Sequence of chain 2.A:
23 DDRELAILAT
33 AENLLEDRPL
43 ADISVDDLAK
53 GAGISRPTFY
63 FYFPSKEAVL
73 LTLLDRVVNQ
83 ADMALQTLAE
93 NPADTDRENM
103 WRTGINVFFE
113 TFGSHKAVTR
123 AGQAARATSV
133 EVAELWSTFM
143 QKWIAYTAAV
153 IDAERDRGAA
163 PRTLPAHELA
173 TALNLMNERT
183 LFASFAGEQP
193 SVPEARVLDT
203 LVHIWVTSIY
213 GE

A small-molecule ligand and the protein it binds are described below.
Small molecule (SMILES): C[C@@H]1C[C@H]1c1ccc(CCC(=O)N2CCC(C(N)=O)CC2)o1

Binding-site contacts:
Ligand atom OAU contacts residue GLY106 of chain 2.A at 3.7 Å.
Ligand atom NAN contacts residue TRP207 of chain 2.A at 3.9 Å.
Ligand atom OAM contacts residue TRP145 of chain 2.A at 3.6 Å.
Ligand atom CAP contacts residue ILE107 of chain 2.A at 3.5 Å (hydrophobic).
Ligand atom CAK contacts residue ASN179 of chain 2.A at 3.4 Å.
Ligand atom CAJ contacts residue ASN179 of chain 2.A at 3.2 Å.
Ligand atom CAF contacts residue MET142 of chain 2.A at 3.6 Å (hydrophobic).
Ligand atom CAR contacts residue TYR148 of chain 2.A at 3.8 Å (hydrophobic).
Ligand atom NAN contacts residue PHE110 of chain 2.A at 3.8 Å.
Ligand atom OAI contacts residue LEU183 of chain 2.A at 3.8 Å.
Ligand atom CAA contacts residue PHE114 of chain 2.A at 3.5 Å (hydrophobic).
Ligand atom CAT contacts residue TYR148 of chain 2.A at 3.8 Å (hydrophobic).
Ligand atom CAL contacts residue ASN176 of chain 2.A at 3.3 Å.
Ligand atom CAP contacts residue GLY106 of chain 2.A at 3.3 Å.
Ligand atom OAM contacts residue PHE110 of chain 2.A at 3.1 Å.
Ligand atom CAC contacts residue TRP138 of chain 2.A at 3.4 Å (hydrophobic).
Ligand atom OAM contacts residue ASN176 of chain 2.A at 2.9 Å (h-bond).
Ligand atom CAF contacts residue TRP145 of chain 2.A at 3.9 Å (hydrophobic).
Ligand atom CAK contacts residue ASN176 of chain 2.A at 3.2 Å.
Ligand atom CAK contacts residue TRP207 of chain 2.A at 3.7 Å (hydrophobic).
Ligand atom CAG contacts residue ASN176 of chain 2.A at 3.3 Å.
Ligand atom OAU contacts residue LEU87 of chain 2.A at 3.1 Å.
Ligand atom CAB contacts residue PHE114 of chain 2.A at 3.6 Å (hydrophobic).
Ligand atom OAI contacts residue PHE110 of chain 2.A at 3.7 Å.
Ligand atom CAS contacts residue LEU87 of chain 2.A at 3.9 Å (hydrophobic).
Ligand atom CAL contacts residue PHE110 of chain 2.A at 3.3 Å (hydrophobic).
Ligand atom CAQ contacts residue TRP103 of chain 2.A at 3.8 Å (hydrophobic).
Ligand atom OAU contacts residue TYR148 of chain 2.A at 3.6 Å.
Ligand atom CAO contacts residue TRP207 of chain 2.A at 3.6 Å (hydrophobic).
Ligand atom CAH contacts residue ASN179 of chain 2.A at 3.9 Å.
Ligand atom CAS contacts residue THR149 of chain 2.A at 3.8 Å.
Ligand atom NAV contacts residue TRP103 of chain 2.A at 3.5 Å.
Ligand atom CAR contacts residue THR149 of chain 2.A at 3.4 Å.
Ligand atom CAO contacts residue GLY106 of chain 2.A at 3.9 Å.
Ligand atom CAH contacts residue PHE110 of chain 2.A at 3.5 Å (hydrophobic).
Ligand atom CAJ contacts residue PHE110 of chain 2.A at 3.3 Å (hydrophobic).
Ligand atom CAD contacts residue GLU180 of chain 2.A at 3.5 Å.
Ligand atom CAO contacts residue ILE107 of chain 2.A at 3.8 Å (hydrophobic).
Ligand atom OAI contacts residue ASN179 of chain 2.A at 3.8 Å.
Ligand atom CAC contacts residue GLU180 of chain 2.A at 3.6 Å.